Sequence of chain 1.V:
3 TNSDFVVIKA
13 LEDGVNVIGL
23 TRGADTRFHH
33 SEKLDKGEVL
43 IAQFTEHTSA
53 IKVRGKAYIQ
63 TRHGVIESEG

Binding-site contacts:
Ligand atom N contacts residue ARG24 of chain 1.L at 3.9 Å.
Ligand atom C contacts residue THR47 of chain 1.V at 3.4 Å.
Ligand atom OXT contacts residue THR50 of chain 1.V at 2.8 Å (h-bond).
Ligand atom CZ2 contacts residue ALA44 of chain 1.V at 3.9 Å (hydrophobic).
Ligand atom C contacts residue GLY25 of chain 1.L at 3.5 Å.
Ligand atom N contacts residue THR28 of chain 1.L at 2.8 Å (h-bond).
Ligand atom CE2 contacts residue ALA44 of chain 1.V at 4.0 Å (hydrophobic).
Ligand atom OXT contacts residue THR47 of chain 1.V at 2.5 Å (h-bond).
Ligand atom CA contacts residue THR28 of chain 1.L at 3.3 Å.
Ligand atom CH2 contacts residue GLY21 of chain 1.V at 3.5 Å.
Ligand atom CD1 contacts residue SER51 of chain 1.L at 3.4 Å.
Ligand atom CA contacts residue THR23 of chain 1.L at 3.9 Å.
Ligand atom N contacts residue ASP27 of chain 1.L at 3.2 Å (salt-bridge).
Ligand atom CD1 contacts residue THR47 of chain 1.V at 3.7 Å.
Ligand atom O contacts residue THR47 of chain 1.V at 3.5 Å.
Ligand atom CD1 contacts residue GLN45 of chain 1.V at 3.6 Å.
Ligand atom CE3 contacts residue HIS32 of chain 1.V at 4.0 Å.
Ligand atom CB contacts residue THR28 of chain 1.L at 3.5 Å.
Ligand atom CB contacts residue SER51 of chain 1.L at 3.4 Å.
Ligand atom CB contacts residue THR23 of chain 1.L at 3.7 Å.
Ligand atom OXT contacts residue HIS49 of chain 1.V at 3.9 Å.
Ligand atom CZ2 contacts residue THR50 of chain 1.V at 4.0 Å.
Ligand atom CG contacts residue SER51 of chain 1.L at 3.8 Å.
Ligand atom CE2 contacts residue GLN45 of chain 1.V at 3.9 Å.
Ligand atom N contacts residue GLY25 of chain 1.L at 2.7 Å (h-bond).
Ligand atom O contacts residue ARG24 of chain 1.L at 3.6 Å.
Ligand atom CZ3 contacts residue GLY21 of chain 1.V at 3.6 Å.
Ligand atom NE1 contacts residue GLN45 of chain 1.V at 2.8 Å (h-bond).
Ligand atom N contacts residue THR23 of chain 1.L at 3.0 Å (h-bond).
Ligand atom CE2 contacts residue THR50 of chain 1.V at 3.9 Å.
Ligand atom O contacts residue SER51 of chain 1.L at 2.8 Å (h-bond).
Ligand atom CA contacts residue SER51 of chain 1.L at 3.9 Å.
Ligand atom CD2 contacts residue THR50 of chain 1.V at 4.0 Å.
Ligand atom C contacts residue THR50 of chain 1.V at 3.9 Å.
Ligand atom CZ2 contacts residue ILE53 of chain 1.V at 4.0 Å (hydrophobic).
Ligand atom NE1 contacts residue ALA44 of chain 1.V at 3.9 Å.
Ligand atom CA contacts residue GLY25 of chain 1.L at 3.5 Å.
Ligand atom C contacts residue SER51 of chain 1.L at 3.6 Å.
Ligand atom OXT contacts residue HIS31 of chain 1.V at 3.9 Å.
Ligand atom O contacts residue GLY25 of chain 1.L at 3.1 Å (h-bond).

A protein and the small-molecule ligand that binds it are described below.
Small molecule (SMILES): N[C@@H](Cc1c[nH]c2ccccc12)C(=O)O

Sequence of chain 1.L:
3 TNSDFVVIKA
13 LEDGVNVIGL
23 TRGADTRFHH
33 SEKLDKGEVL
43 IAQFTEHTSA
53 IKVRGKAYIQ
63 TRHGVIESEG